Sequence of chain 1.Q:
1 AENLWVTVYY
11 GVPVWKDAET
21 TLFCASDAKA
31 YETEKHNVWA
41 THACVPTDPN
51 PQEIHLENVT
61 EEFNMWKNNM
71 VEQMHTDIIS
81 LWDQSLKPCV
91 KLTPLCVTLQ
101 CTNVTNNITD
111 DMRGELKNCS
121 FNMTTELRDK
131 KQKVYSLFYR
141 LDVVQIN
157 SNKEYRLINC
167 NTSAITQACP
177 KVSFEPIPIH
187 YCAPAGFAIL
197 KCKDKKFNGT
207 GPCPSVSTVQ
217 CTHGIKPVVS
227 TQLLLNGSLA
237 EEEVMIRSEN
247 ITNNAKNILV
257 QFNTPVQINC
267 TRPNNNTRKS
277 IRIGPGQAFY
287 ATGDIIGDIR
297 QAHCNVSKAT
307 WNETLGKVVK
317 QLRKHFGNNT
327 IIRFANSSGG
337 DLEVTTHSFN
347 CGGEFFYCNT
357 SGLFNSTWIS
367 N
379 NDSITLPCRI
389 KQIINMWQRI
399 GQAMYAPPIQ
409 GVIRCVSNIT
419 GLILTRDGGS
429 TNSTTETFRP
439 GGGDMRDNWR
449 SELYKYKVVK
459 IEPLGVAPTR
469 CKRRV

Sequence of chain 1.C:
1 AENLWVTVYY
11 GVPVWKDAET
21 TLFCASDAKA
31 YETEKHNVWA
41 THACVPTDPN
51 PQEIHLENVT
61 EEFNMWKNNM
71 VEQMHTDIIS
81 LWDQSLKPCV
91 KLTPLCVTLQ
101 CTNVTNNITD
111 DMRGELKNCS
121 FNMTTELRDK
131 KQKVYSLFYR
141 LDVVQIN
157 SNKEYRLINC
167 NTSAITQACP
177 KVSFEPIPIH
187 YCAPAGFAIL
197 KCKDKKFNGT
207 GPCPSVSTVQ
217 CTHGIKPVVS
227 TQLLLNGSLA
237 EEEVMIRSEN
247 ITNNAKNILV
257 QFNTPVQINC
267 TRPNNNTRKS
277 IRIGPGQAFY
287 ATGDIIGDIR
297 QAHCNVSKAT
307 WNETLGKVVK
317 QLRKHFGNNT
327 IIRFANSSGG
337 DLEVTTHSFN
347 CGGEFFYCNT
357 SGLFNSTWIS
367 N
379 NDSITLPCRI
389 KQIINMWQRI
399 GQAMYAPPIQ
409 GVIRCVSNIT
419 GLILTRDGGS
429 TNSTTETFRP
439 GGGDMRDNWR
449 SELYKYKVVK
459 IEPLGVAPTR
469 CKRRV

Binding-site contacts:
Ligand atom C5 contacts residue ASN167 of chain 1.Q at 3.7 Å.
Ligand atom C7 contacts residue ASN167 of chain 1.Q at 3.2 Å.
Ligand atom C1 contacts residue ASN167 of chain 1.Q at 1.4 Å.
Ligand atom C6 contacts residue ARG162 of chain 1.Q at 4.4 Å.
Ligand atom C8 contacts residue ASN167 of chain 1.Q at 3.8 Å.
Ligand atom C4 contacts residue ASN167 of chain 1.Q at 4.2 Å.
Ligand atom O5 contacts residue ASN167 of chain 1.Q at 2.4 Å (h-bond).
Ligand atom N2 contacts residue ASN167 of chain 1.Q at 2.9 Å (h-bond).
Ligand atom O7 contacts residue ASN167 of chain 1.Q at 3.1 Å (h-bond).
Ligand atom O5 contacts residue ARG162 of chain 1.Q at 3.4 Å (salt-bridge).
Ligand atom O7 contacts residue ARG278 of chain 1.C at 3.3 Å (salt-bridge).
Ligand atom C8 contacts residue ARG278 of chain 1.C at 3.5 Å.
Ligand atom C2 contacts residue ASN167 of chain 1.Q at 2.4 Å.
Ligand atom C1 contacts residue ARG162 of chain 1.Q at 4.1 Å.
Ligand atom C3 contacts residue ASN167 of chain 1.Q at 3.8 Å.
Ligand atom C7 contacts residue ARG278 of chain 1.C at 3.9 Å.

The small molecule below binds the protein below.
Small molecule (SMILES): CC(=O)N[C@@H]1[C@@H](O)[C@H](O)[C@@H](CO)O[C@H]1O